This small molecule binds to this protein.
Small molecule (SMILES): N[C@@H](Cc1c[nH]c[nH+]1)C(=O)O

Binding-site contacts:
Ligand atom N contacts residue GLN140 of chain 2.A at 4.4 Å.
Ligand atom CE1 contacts residue HIS176 of chain 2.A at 4.5 Å.
Ligand atom C contacts residue ASN141 of chain 2.A at 4.2 Å.
Ligand atom CD2 contacts residue HIS176 of chain 2.A at 3.6 Å.
Ligand atom CB contacts residue TYR175 of chain 2.A at 4.2 Å (hydrophobic).
Ligand atom NE2 contacts residue HIS176 of chain 2.A at 3.5 Å (h-bond).
Ligand atom N contacts residue ASN141 of chain 2.A at 2.4 Å (h-bond).
Ligand atom CA contacts residue ASN141 of chain 2.A at 3.7 Å.
Ligand atom CD2 contacts residue TYR175 of chain 2.A at 4.1 Å (hydrophobic).

Sequence of chain 2.A:
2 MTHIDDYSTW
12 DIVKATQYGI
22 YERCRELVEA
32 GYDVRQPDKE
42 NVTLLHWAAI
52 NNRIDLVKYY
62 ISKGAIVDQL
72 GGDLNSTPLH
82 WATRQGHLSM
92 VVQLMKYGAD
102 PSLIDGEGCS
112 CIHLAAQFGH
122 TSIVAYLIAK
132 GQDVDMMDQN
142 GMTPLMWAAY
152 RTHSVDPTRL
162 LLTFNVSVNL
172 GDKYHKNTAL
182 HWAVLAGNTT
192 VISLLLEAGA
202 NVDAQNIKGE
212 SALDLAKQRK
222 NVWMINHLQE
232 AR